Sequence of chain 1.C:
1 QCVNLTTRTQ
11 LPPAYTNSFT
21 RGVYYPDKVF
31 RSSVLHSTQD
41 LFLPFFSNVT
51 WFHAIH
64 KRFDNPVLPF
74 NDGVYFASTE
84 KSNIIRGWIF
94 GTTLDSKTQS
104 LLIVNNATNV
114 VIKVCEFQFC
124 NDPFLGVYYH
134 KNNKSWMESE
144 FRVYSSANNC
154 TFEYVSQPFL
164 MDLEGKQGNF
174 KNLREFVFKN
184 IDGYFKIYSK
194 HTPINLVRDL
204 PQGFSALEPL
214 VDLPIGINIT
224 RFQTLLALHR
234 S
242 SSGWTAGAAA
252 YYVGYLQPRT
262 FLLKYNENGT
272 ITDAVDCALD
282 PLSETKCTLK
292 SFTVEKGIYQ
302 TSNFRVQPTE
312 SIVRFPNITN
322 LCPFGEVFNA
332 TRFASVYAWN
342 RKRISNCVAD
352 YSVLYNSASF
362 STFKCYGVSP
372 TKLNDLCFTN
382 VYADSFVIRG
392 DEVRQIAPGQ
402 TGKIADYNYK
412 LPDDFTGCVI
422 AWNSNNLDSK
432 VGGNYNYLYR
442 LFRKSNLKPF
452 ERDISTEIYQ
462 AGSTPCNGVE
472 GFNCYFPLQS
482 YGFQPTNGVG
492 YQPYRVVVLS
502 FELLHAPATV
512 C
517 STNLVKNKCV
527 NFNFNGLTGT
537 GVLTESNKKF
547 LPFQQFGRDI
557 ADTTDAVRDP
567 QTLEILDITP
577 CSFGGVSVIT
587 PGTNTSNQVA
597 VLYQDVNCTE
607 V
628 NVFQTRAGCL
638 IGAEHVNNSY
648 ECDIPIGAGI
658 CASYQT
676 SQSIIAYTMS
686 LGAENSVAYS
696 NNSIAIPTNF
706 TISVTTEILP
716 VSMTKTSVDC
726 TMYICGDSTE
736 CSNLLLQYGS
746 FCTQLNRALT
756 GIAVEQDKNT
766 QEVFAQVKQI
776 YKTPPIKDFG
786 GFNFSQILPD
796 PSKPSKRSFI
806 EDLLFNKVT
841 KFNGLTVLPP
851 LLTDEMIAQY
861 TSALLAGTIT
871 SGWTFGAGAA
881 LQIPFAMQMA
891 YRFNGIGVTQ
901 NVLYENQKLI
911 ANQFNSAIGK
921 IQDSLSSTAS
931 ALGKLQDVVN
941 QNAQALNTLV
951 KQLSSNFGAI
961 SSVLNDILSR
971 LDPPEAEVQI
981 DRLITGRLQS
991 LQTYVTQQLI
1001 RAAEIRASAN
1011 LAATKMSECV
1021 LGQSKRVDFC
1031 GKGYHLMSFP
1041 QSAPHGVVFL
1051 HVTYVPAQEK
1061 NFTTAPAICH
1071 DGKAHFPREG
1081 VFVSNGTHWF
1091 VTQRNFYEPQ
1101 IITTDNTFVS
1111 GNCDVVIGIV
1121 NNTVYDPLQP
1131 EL

Binding-site contacts:
Ligand atom C6 contacts residue ASP783 of chain 1.A at 3.5 Å.
Ligand atom C2 contacts residue ASN697 of chain 1.C at 4.4 Å.
Ligand atom C7 contacts residue ASN696 of chain 1.C at 4.0 Å.
Ligand atom N2 contacts residue ASN697 of chain 1.C at 3.6 Å (h-bond).
Ligand atom C4 contacts residue ASP783 of chain 1.A at 3.5 Å.
Ligand atom C1 contacts residue ASN697 of chain 1.C at 4.4 Å.
Ligand atom C5 contacts residue ASN696 of chain 1.C at 3.7 Å.
Ligand atom C1 contacts residue ASP783 of chain 1.A at 3.8 Å.
Ligand atom O5 contacts residue ASN696 of chain 1.C at 2.4 Å (h-bond).
Ligand atom N2 contacts residue ASN696 of chain 1.C at 3.0 Å (h-bond).
Ligand atom C8 contacts residue ASN697 of chain 1.C at 3.5 Å.
Ligand atom C2 contacts residue ASP783 of chain 1.A at 3.9 Å.
Ligand atom C4 contacts residue ASN696 of chain 1.C at 4.3 Å.
Ligand atom C3 contacts residue ASN696 of chain 1.C at 3.9 Å.
Ligand atom C1 contacts residue ASN696 of chain 1.C at 1.5 Å.
Ligand atom C3 contacts residue ASP783 of chain 1.A at 4.2 Å.
Ligand atom C2 contacts residue ASN696 of chain 1.C at 2.6 Å.
Ligand atom C7 contacts residue ASN697 of chain 1.C at 3.7 Å.
Ligand atom C8 contacts residue GLY1118 of chain 1.C at 3.8 Å.
Ligand atom O5 contacts residue ASP783 of chain 1.A at 2.9 Å (salt-bridge).
Ligand atom O7 contacts residue ILE1117 of chain 1.C at 4.5 Å.
Ligand atom O7 contacts residue ASN697 of chain 1.C at 4.2 Å.
Ligand atom O7 contacts residue GLY1118 of chain 1.C at 4.2 Å.
Ligand atom C5 contacts residue ASP783 of chain 1.A at 3.5 Å.

A small-molecule ligand and the protein it binds are described below.
Small molecule (SMILES): CC(=O)N[C@@H]1[C@@H](O)[C@H](O)[C@@H](CO)O[C@H]1O

Sequence of chain 1.A:
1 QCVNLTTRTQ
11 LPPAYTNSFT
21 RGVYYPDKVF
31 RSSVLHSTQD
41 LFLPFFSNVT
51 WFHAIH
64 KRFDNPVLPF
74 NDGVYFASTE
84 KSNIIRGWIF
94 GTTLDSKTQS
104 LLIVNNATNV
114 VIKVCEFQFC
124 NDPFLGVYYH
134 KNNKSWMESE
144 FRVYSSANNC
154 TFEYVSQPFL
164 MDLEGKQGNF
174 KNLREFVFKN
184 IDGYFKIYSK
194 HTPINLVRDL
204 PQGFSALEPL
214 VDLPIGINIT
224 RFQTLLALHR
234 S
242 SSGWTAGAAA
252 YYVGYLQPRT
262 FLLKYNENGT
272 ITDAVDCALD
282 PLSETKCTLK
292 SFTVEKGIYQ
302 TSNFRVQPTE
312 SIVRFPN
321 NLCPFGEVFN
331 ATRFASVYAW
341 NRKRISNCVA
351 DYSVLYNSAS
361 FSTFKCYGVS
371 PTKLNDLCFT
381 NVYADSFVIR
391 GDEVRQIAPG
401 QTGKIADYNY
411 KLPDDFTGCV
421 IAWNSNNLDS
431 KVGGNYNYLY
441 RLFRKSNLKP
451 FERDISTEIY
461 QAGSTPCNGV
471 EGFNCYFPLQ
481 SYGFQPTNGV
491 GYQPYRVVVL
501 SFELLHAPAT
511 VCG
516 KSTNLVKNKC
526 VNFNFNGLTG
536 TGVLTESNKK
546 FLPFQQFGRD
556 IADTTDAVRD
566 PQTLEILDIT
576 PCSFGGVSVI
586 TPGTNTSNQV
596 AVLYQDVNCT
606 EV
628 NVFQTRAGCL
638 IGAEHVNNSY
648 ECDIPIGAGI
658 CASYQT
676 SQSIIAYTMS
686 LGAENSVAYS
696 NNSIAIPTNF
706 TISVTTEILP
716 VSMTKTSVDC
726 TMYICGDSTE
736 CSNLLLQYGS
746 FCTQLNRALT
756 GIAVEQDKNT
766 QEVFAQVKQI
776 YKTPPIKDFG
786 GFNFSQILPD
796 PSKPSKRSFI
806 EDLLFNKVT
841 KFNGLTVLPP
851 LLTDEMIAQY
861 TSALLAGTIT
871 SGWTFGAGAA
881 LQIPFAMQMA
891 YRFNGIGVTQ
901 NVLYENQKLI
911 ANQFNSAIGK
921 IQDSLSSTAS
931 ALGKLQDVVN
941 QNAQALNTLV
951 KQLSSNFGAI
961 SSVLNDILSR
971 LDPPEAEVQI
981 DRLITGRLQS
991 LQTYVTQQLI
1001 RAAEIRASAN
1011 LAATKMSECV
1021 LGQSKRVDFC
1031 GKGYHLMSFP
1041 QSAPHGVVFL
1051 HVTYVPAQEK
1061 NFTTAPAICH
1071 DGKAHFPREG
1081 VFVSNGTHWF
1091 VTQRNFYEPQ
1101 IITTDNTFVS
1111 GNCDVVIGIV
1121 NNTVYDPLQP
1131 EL